Binding-site contacts:
Ligand atom C5 contacts residue ASN492 of chain 1.B at 3.7 Å.
Ligand atom C3 contacts residue ASN492 of chain 1.B at 3.5 Å.
Ligand atom C4 contacts residue ASN492 of chain 1.B at 4.2 Å.
Ligand atom O5 contacts residue ASN492 of chain 1.B at 2.4 Å (h-bond).
Ligand atom C8 contacts residue LYS489 of chain 1.B at 3.8 Å.
Ligand atom N2 contacts residue ASN492 of chain 1.B at 3.5 Å (h-bond).
Ligand atom C2 contacts residue ASN492 of chain 1.B at 2.5 Å.
Ligand atom C1 contacts residue ASN492 of chain 1.B at 1.4 Å.
Ligand atom O3 contacts residue ASN492 of chain 1.B at 3.4 Å (h-bond).
Ligand atom C7 contacts residue ASN492 of chain 1.B at 4.5 Å.

This protein binds this small molecule.
Small molecule (SMILES): CC(=O)N[C@H]1[C@H](O[C@H]2[C@H](O)[C@@H](NC(C)=O)CO[C@@H]2CO)O[C@H](CO)[C@@H](O)[C@@H]1O

Sequence of chain 1.B:
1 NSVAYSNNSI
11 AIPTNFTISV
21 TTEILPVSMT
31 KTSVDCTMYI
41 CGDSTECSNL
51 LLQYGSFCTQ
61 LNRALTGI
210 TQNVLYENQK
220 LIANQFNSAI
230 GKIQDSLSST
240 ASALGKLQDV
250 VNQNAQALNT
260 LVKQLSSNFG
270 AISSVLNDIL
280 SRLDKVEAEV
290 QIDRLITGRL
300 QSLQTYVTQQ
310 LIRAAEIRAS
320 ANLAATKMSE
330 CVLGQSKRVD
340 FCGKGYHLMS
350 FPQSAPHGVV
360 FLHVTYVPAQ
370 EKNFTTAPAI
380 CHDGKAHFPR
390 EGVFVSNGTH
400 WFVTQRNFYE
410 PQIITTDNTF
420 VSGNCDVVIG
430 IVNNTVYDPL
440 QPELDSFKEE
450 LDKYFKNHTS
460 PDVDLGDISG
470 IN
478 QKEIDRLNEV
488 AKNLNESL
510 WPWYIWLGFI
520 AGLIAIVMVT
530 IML